Binding-site contacts:
Ligand atom C6 contacts residue THR45 of chain 34.E at 3.1 Å.
Ligand atom N7 contacts residue TYR85 of chain 34.E at 3.7 Å.
Ligand atom C6 contacts residue VAL29 of chain 34.E at 4.1 Å (hydrophobic).
Ligand atom OP1 contacts residue TYR85 of chain 34.E at 3.5 Å (h-bond).
Ligand atom N1 contacts residue SER47 of chain 34.E at 2.9 Å (h-bond).
Ligand atom N1 contacts residue THR59 of chain 34.E at 3.5 Å.
Ligand atom C4 contacts residue TYR85 of chain 34.E at 3.8 Å (hydrophobic).
Ligand atom C5 contacts residue THR45 of chain 34.E at 3.1 Å.
Ligand atom C2 contacts residue THR59 of chain 34.E at 4.1 Å.
Ligand atom N1 contacts residue TYR85 of chain 34.E at 3.5 Å.
Ligand atom N7 contacts residue LYS61 of chain 34.E at 3.7 Å.
Ligand atom P contacts residue TYR85 of chain 34.E at 3.7 Å.
Ligand atom C8 contacts residue TYR85 of chain 34.E at 3.8 Å (hydrophobic).
Ligand atom N6 contacts residue CYS46 of chain 34.E at 3.4 Å (h-bond).
Ligand atom N7 contacts residue THR45 of chain 34.E at 2.5 Å (h-bond).
Ligand atom N9 contacts residue LYS61 of chain 34.E at 3.7 Å.
Ligand atom OP2 contacts residue GLU63 of chain 34.E at 3.6 Å (salt-bridge).
Ligand atom C6 contacts residue THR59 of chain 34.E at 3.6 Å.
Ligand atom N6 contacts residue THR91 of chain 5.E at 3.5 Å (h-bond).
Ligand atom C5 contacts residue VAL29 of chain 34.E at 4.0 Å (hydrophobic).
Ligand atom OP1 contacts residue LYS43 of chain 34.E at 2.9 Å (salt-bridge).
Ligand atom OP2 contacts residue LYS43 of chain 34.E at 2.7 Å (salt-bridge).
Ligand atom C2 contacts residue SER47 of chain 34.E at 3.4 Å.
Ligand atom C8 contacts residue LYS61 of chain 34.E at 3.7 Å.
Ligand atom C5 contacts residue TYR85 of chain 34.E at 3.5 Å (hydrophobic).
Ligand atom C5 contacts residue LYS61 of chain 34.E at 3.7 Å.
Ligand atom C8 contacts residue THR45 of chain 34.E at 3.8 Å.
Ligand atom P contacts residue LYS43 of chain 34.E at 3.2 Å.
Ligand atom C6 contacts residue TYR85 of chain 34.E at 3.4 Å (hydrophobic).
Ligand atom N9 contacts residue TYR85 of chain 34.E at 4.0 Å.
Ligand atom C6 contacts residue LYS61 of chain 34.E at 3.8 Å.
Ligand atom C6 contacts residue SER47 of chain 34.E at 3.9 Å.
Ligand atom N6 contacts residue THR45 of chain 34.E at 2.5 Å (h-bond).
Ligand atom N6 contacts residue TYR85 of chain 34.E at 3.4 Å.
Ligand atom O6 contacts residue LYS61 of chain 34.E at 3.0 Å (salt-bridge).
Ligand atom C4 contacts residue LYS61 of chain 34.E at 3.7 Å.
Ligand atom N6 contacts residue LYS61 of chain 34.E at 4.1 Å.
Ligand atom C5' contacts residue TYR85 of chain 34.E at 4.0 Å (hydrophobic).
Ligand atom N6 contacts residue THR59 of chain 34.E at 2.8 Å (h-bond).
Ligand atom N6 contacts residue SER47 of chain 34.E at 4.1 Å.

Sequence of chain 5.E:
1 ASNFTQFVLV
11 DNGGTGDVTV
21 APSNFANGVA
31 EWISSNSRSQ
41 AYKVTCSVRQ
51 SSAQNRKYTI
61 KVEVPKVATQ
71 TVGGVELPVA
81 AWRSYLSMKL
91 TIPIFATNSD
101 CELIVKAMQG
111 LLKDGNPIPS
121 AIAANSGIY

Sequence of chain 34.E:
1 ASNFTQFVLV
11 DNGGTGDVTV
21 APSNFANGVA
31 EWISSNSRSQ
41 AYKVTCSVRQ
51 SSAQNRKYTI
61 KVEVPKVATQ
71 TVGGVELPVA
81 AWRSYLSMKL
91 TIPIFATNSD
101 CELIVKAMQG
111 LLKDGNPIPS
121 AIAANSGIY

A small-molecule ligand and the protein it binds are described below.
Small molecule (SMILES): Nc1nc(=O)c2ncn([C@@H]3O[C@H](CO[P](=O)(O)O[C@H]4[C@@H](O)[C@H](n5cnc6c(N)ncnc65)O[C@@H]4CO[P](=O)(O)O[C@@H]4[C@@H](O)[C@H](n5cnc6c(N)ncnc65)O[C@@H]4COP(=O)=O)[C@@H](O)[C@H]3O)c2[nH]1